Binding-site contacts:
Ligand atom C1 contacts residue GLU119 of chain 1.A at 4.4 Å.
Ligand atom C7 contacts residue ASN81 of chain 1.A at 3.4 Å.
Ligand atom C5 contacts residue ILE121 of chain 1.A at 3.6 Å (hydrophobic).
Ligand atom O4 contacts residue ILE121 of chain 1.A at 3.7 Å.
Ligand atom C4 contacts residue ILE121 of chain 1.A at 3.8 Å (hydrophobic).
Ligand atom C8 contacts residue ARG150 of chain 1.A at 4.3 Å.
Ligand atom C5 contacts residue PHE120 of chain 1.A at 4.4 Å (hydrophobic).
Ligand atom N2 contacts residue ASN81 of chain 1.A at 3.1 Å (h-bond).
Ligand atom C6 contacts residue ILE121 of chain 1.A at 4.3 Å (hydrophobic).
Ligand atom O5 contacts residue ASN81 of chain 1.A at 2.5 Å (h-bond).
Ligand atom C2 contacts residue PHE120 of chain 1.A at 4.0 Å (hydrophobic).
Ligand atom C8 contacts residue ASN81 of chain 1.A at 4.0 Å.
Ligand atom C4 contacts residue PHE120 of chain 1.A at 4.3 Å (hydrophobic).
Ligand atom C5 contacts residue ASN81 of chain 1.A at 3.7 Å.
Ligand atom C3 contacts residue ASN81 of chain 1.A at 3.9 Å.
Ligand atom C4 contacts residue ASN81 of chain 1.A at 4.4 Å.
Ligand atom C1 contacts residue ASN81 of chain 1.A at 1.5 Å.
Ligand atom C1 contacts residue PHE120 of chain 1.A at 4.1 Å (hydrophobic).
Ligand atom C6 contacts residue GLU119 of chain 1.A at 3.5 Å.
Ligand atom O6 contacts residue GLU119 of chain 1.A at 4.1 Å.
Ligand atom O5 contacts residue GLU119 of chain 1.A at 4.2 Å.
Ligand atom N2 contacts residue PHE120 of chain 1.A at 4.0 Å.
Ligand atom C3 contacts residue PHE120 of chain 1.A at 3.4 Å (hydrophobic).
Ligand atom O3 contacts residue PHE120 of chain 1.A at 4.1 Å.
Ligand atom O7 contacts residue ASN81 of chain 1.A at 3.3 Å (h-bond).
Ligand atom C8 contacts residue GLN80 of chain 1.A at 4.3 Å.
Ligand atom C2 contacts residue ASN81 of chain 1.A at 2.7 Å.
Ligand atom C5 contacts residue GLU119 of chain 1.A at 4.1 Å.
Ligand atom C3 contacts residue ILE121 of chain 1.A at 3.9 Å (hydrophobic).

This small molecule binds to this protein.
Small molecule (SMILES): CC(=O)N[C@H]1[C@H](O[C@H]2[C@H](O)[C@@H](NC(C)=O)CO[C@@H]2CO)O[C@H](CO)[C@@H](O)[C@@H]1O

Sequence of chain 1.A:
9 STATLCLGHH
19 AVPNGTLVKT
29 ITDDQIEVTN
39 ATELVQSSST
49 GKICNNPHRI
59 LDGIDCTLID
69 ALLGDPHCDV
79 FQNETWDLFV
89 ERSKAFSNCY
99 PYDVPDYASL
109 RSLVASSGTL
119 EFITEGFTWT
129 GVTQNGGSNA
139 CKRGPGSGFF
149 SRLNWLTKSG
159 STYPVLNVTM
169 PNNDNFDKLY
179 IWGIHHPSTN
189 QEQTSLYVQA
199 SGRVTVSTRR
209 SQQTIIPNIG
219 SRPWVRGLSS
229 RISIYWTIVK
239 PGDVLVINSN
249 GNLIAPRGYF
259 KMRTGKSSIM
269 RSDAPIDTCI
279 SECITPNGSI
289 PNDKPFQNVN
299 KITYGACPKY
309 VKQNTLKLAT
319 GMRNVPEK